Sequence of chain 1.B:
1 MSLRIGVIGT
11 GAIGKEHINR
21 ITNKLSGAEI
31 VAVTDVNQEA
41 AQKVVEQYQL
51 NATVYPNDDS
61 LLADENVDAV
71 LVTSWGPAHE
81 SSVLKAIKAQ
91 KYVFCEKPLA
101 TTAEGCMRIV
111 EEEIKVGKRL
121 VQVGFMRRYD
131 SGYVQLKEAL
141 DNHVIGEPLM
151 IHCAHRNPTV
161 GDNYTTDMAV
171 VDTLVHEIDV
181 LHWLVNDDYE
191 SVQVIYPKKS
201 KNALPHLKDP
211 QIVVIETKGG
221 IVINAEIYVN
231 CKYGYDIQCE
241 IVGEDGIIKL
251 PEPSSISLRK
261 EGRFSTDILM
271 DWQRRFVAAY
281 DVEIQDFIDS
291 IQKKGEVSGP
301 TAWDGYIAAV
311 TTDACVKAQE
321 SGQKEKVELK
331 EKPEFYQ

Binding-site contacts:
Ligand atom O3 contacts residue TYR235 of chain 1.B at 3.9 Å.
Ligand atom O2 contacts residue NAI1 of chain 1.E at 3.2 Å (h-bond).
Ligand atom O1 contacts residue NAI1 of chain 1.E at 2.7 Å (h-bond).
Ligand atom C2 contacts residue NAI1 of chain 1.E at 3.4 Å.
Ligand atom C3 contacts residue TYR235 of chain 1.B at 3.4 Å (hydrophobic).
Ligand atom O3 contacts residue ASP172 of chain 1.B at 4.5 Å.
Ligand atom C2 contacts residue HIS176 of chain 1.B at 3.8 Å.
Ligand atom C1 contacts residue TRP272 of chain 1.B at 3.3 Å (hydrophobic).
Ligand atom O2 contacts residue HIS176 of chain 1.B at 2.8 Å (h-bond).
Ligand atom O6 contacts residue TRP272 of chain 1.B at 3.3 Å.
Ligand atom C4 contacts residue HIS155 of chain 1.B at 3.5 Å.
Ligand atom O5 contacts residue ASN157 of chain 1.B at 2.7 Å (h-bond).
Ligand atom O3 contacts residue HIS155 of chain 1.B at 3.1 Å.
Ligand atom O4 contacts residue THR173 of chain 1.B at 3.9 Å.
Ligand atom O4 contacts residue TYR235 of chain 1.B at 3.8 Å.
Ligand atom O3 contacts residue THR173 of chain 1.B at 4.2 Å.
Ligand atom C2 contacts residue TYR235 of chain 1.B at 4.3 Å (hydrophobic).
Ligand atom O4 contacts residue ASN157 of chain 1.B at 3.6 Å.
Ligand atom C3 contacts residue HIS176 of chain 1.B at 4.2 Å.
Ligand atom C5 contacts residue TRP272 of chain 1.B at 3.9 Å (hydrophobic).
Ligand atom C2 contacts residue TRP272 of chain 1.B at 4.4 Å (hydrophobic).
Ligand atom C6 contacts residue TRP272 of chain 1.B at 4.0 Å (hydrophobic).
Ligand atom C4 contacts residue TYR235 of chain 1.B at 4.1 Å (hydrophobic).
Ligand atom O2 contacts residue ASP172 of chain 1.B at 3.8 Å.
Ligand atom O4 contacts residue HIS155 of chain 1.B at 2.4 Å (h-bond).
Ligand atom C1 contacts residue NAI1 of chain 1.E at 3.5 Å.
Ligand atom C3 contacts residue HIS155 of chain 1.B at 3.7 Å.
Ligand atom O1 contacts residue TRP272 of chain 1.B at 3.3 Å.
Ligand atom O3 contacts residue ARG127 of chain 1.B at 4.2 Å.
Ligand atom C4 contacts residue THR173 of chain 1.B at 4.5 Å.
Ligand atom O3 contacts residue HIS176 of chain 1.B at 2.9 Å.
Ligand atom C5 contacts residue ASN157 of chain 1.B at 3.9 Å.
Ligand atom O5 contacts residue TYR235 of chain 1.B at 4.5 Å.
Ligand atom O2 contacts residue LYS97 of chain 1.B at 4.0 Å.
Ligand atom C5 contacts residue TYR235 of chain 1.B at 4.1 Å (hydrophobic).

The small molecule below binds the protein below.
Small molecule (SMILES): OC1C(O)C(O)C(O)C(O)C1O